Binding-site contacts:
Ligand atom C8 contacts residue GLU166 of chain 1.A at 3.8 Å.
Ligand atom O contacts residue MET165 of chain 1.A at 3.5 Å.
Ligand atom C8 contacts residue CYS145 of chain 1.A at 3.9 Å (hydrophobic).
Ligand atom C12 contacts residue ASN142 of chain 1.A at 3.7 Å.
Ligand atom N2 contacts residue ASN142 of chain 1.A at 3.5 Å (h-bond).
Ligand atom N1 contacts residue HIS163 of chain 1.A at 2.7 Å (h-bond).
Ligand atom C11 contacts residue GLU166 of chain 1.A at 3.4 Å.
Ligand atom C3 contacts residue GLN189 of chain 1.A at 3.3 Å.
Ligand atom C2 contacts residue ARG188 of chain 1.A at 3.8 Å.
Ligand atom C contacts residue HIS164 of chain 1.A at 3.7 Å.
Ligand atom C contacts residue MET165 of chain 1.A at 3.7 Å (hydrophobic).
Ligand atom N contacts residue CYS145 of chain 1.A at 3.7 Å.
Ligand atom N1 contacts residue GLU166 of chain 1.A at 3.6 Å.
Ligand atom C10 contacts residue LEU141 of chain 1.A at 3.7 Å (hydrophobic).
Ligand atom C15 contacts residue HIS164 of chain 1.A at 3.1 Å.
Ligand atom C13 contacts residue ASN142 of chain 1.A at 3.9 Å.
Ligand atom C1 contacts residue MET165 of chain 1.A at 3.5 Å (hydrophobic).
Ligand atom C1 contacts residue MET49 of chain 1.A at 3.4 Å (hydrophobic).
Ligand atom CL contacts residue ASP187 of chain 1.A at 3.2 Å.
Ligand atom C11 contacts residue ASN142 of chain 1.A at 3.5 Å.
Ligand atom C contacts residue MET49 of chain 1.A at 3.8 Å (hydrophobic).
Ligand atom O contacts residue GLU166 of chain 1.A at 3.0 Å (salt-bridge).
Ligand atom C9 contacts residue GLU166 of chain 1.A at 3.5 Å.
Ligand atom C8 contacts residue HIS163 of chain 1.A at 3.2 Å.
Ligand atom C10 contacts residue ASN142 of chain 1.A at 3.8 Å.
Ligand atom C15 contacts residue HIS41 of chain 1.A at 3.8 Å.
Ligand atom C1 contacts residue ARG188 of chain 1.A at 3.7 Å.
Ligand atom N1 contacts residue SER144 of chain 1.A at 3.6 Å.
Ligand atom C11 contacts residue PHE140 of chain 1.A at 3.5 Å (hydrophobic).
Ligand atom C11 contacts residue LEU141 of chain 1.A at 3.5 Å (hydrophobic).
Ligand atom C9 contacts residue PHE140 of chain 1.A at 3.2 Å (hydrophobic).
Ligand atom C2 contacts residue MET49 of chain 1.A at 3.6 Å (hydrophobic).
Ligand atom C10 contacts residue PHE140 of chain 1.A at 3.8 Å (hydrophobic).
Ligand atom CL contacts residue HIS41 of chain 1.A at 3.3 Å.
Ligand atom N1 contacts residue PHE140 of chain 1.A at 3.7 Å.
Ligand atom C10 contacts residue GLU166 of chain 1.A at 3.8 Å.
Ligand atom N2 contacts residue GLU166 of chain 1.A at 3.9 Å.
Ligand atom C9 contacts residue LEU141 of chain 1.A at 3.9 Å (hydrophobic).
Ligand atom CL contacts residue HIS164 of chain 1.A at 3.6 Å.
Ligand atom C2 contacts residue GLN189 of chain 1.A at 3.5 Å.

Sequence of chain 1.A:
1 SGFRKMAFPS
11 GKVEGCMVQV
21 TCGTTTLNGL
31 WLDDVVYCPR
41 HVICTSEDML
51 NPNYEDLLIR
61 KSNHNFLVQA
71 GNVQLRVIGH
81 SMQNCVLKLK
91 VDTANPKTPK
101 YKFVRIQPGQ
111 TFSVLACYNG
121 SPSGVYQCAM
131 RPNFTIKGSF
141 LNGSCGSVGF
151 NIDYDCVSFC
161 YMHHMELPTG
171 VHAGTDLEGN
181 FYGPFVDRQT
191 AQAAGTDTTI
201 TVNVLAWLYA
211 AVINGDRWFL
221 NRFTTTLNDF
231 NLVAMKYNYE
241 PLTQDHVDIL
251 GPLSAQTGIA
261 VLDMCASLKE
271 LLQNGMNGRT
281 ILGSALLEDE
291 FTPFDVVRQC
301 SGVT

The protein below binds the small molecule below.
Small molecule (SMILES): O=C(Cc1cccc(Cl)c1)Nc1cncc2cnccc12

Sequence of chain 2.A:
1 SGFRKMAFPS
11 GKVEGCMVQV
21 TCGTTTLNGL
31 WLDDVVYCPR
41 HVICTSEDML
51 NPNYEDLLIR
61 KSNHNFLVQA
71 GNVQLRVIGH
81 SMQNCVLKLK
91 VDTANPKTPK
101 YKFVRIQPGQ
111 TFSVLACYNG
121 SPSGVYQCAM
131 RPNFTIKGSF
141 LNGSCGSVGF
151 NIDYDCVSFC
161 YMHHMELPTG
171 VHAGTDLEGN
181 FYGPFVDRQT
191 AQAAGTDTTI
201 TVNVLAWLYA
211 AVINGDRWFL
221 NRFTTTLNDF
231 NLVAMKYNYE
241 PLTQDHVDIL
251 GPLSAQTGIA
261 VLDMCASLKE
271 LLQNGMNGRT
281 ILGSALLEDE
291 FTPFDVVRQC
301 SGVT